Binding-site contacts:
Ligand atom CK1 contacts residue VAL272 of chain 1.B at 4.0 Å (hydrophobic).
Ligand atom CK2 contacts residue PHE329 of chain 1.B at 4.0 Å (hydrophobic).
Ligand atom CK6 contacts residue PHE329 of chain 1.B at 4.1 Å (hydrophobic).
Ligand atom CK6 contacts residue VAL272 of chain 1.B at 4.1 Å (hydrophobic).
Ligand atom OK2 contacts residue LEU270 of chain 1.B at 4.0 Å.
Ligand atom OK1 contacts residue LEU270 of chain 1.B at 3.0 Å.
Ligand atom OK1 contacts residue TYR286 of chain 1.B at 3.8 Å.
Ligand atom CKA contacts residue ALA259 of chain 1.B at 3.5 Å (hydrophobic).
Ligand atom OK1 contacts residue GLU284 of chain 1.B at 2.7 Å (salt-bridge).
Ligand atom OK2 contacts residue FE21 of chain 1.O at 4.0 Å.
Ligand atom CK4 contacts residue FE21 of chain 1.O at 4.1 Å.
Ligand atom OK2 contacts residue HIS183 of chain 1.B at 3.3 Å.
Ligand atom CKA contacts residue ILE184 of chain 1.B at 3.5 Å (hydrophobic).
Ligand atom CK3 contacts residue VAL272 of chain 1.B at 4.0 Å (hydrophobic).
Ligand atom CKB contacts residue ILE184 of chain 1.B at 4.0 Å (hydrophobic).
Ligand atom CKB contacts residue LEU200 of chain 1.B at 3.9 Å (hydrophobic).
Ligand atom CK5 contacts residue GLU284 of chain 1.B at 3.5 Å.
Ligand atom OK2 contacts residue GLY178 of chain 1.B at 2.9 Å (h-bond).
Ligand atom CK6 contacts residue GLN282 of chain 1.B at 3.5 Å.
Ligand atom CKC contacts residue PHE275 of chain 1.B at 3.7 Å (hydrophobic).
Ligand atom CK9 contacts residue ILE262 of chain 1.B at 3.5 Å (hydrophobic).
Ligand atom CK4 contacts residue ASN330 of chain 1.B at 4.0 Å.
Ligand atom OK1 contacts residue GLY178 of chain 1.B at 3.6 Å.
Ligand atom CK8 contacts residue ILE262 of chain 1.B at 3.9 Å (hydrophobic).
Ligand atom CK1 contacts residue PHE275 of chain 1.B at 3.5 Å (hydrophobic).
Ligand atom CK5 contacts residue ASN330 of chain 1.B at 3.3 Å.
Ligand atom CK1 contacts residue PHE329 of chain 1.B at 3.6 Å (hydrophobic).
Ligand atom CK3 contacts residue LEU270 of chain 1.B at 4.0 Å (hydrophobic).
Ligand atom CK6 contacts residue PHE275 of chain 1.B at 3.7 Å (hydrophobic).
Ligand atom CK5 contacts residue GLN282 of chain 1.B at 3.5 Å.
Ligand atom CK3 contacts residue GLY178 of chain 1.B at 4.0 Å.
Ligand atom CK4 contacts residue VAL272 of chain 1.B at 4.1 Å (hydrophobic).
Ligand atom CK4 contacts residue GLU284 of chain 1.B at 3.5 Å.
Ligand atom CK2 contacts residue VAL272 of chain 1.B at 4.0 Å (hydrophobic).
Ligand atom CKC contacts residue PHE329 of chain 1.B at 3.7 Å (hydrophobic).
Ligand atom CK6 contacts residue ASN330 of chain 1.B at 3.6 Å.
Ligand atom CK4 contacts residue LEU270 of chain 1.B at 3.5 Å (hydrophobic).
Ligand atom CK3 contacts residue FE21 of chain 1.O at 4.0 Å.
Ligand atom CKB contacts residue ALA259 of chain 1.B at 3.6 Å (hydrophobic).
Ligand atom CK9 contacts residue ALA259 of chain 1.B at 4.0 Å (hydrophobic).

This small molecule binds to this protein.
Small molecule (SMILES): Oc1cccc(-c2ccccc2)c1O

Sequence of chain 1.B:
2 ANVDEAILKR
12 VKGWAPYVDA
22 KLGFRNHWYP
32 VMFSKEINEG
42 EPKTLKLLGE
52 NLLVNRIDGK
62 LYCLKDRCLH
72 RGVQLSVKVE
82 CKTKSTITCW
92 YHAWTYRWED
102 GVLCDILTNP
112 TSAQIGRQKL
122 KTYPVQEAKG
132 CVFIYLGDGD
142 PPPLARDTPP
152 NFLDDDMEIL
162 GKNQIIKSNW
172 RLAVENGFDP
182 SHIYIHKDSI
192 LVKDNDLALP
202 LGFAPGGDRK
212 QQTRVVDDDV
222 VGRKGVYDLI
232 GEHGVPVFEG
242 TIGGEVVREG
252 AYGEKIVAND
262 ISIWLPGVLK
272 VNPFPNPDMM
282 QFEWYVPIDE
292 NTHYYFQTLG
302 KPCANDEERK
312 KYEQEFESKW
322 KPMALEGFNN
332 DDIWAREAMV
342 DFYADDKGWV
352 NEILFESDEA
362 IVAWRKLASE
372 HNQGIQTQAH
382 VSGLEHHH